A protein and the small-molecule ligand that binds it are described below.
Small molecule (SMILES): CC(=O)N[C@H]1[C@H](OC[C@H]2O[C@@H](O[C@H]3[C@H](O)[C@@H](O)[C@H](O)O[C@@H]3CO)[C@H](O)[C@@H](O[C@@H]3O[C@H](CO)[C@@H](O)[C@H](O)[C@H]3NC(C)=O)[C@H]2O)O[C@H](CO)[C@@H](O)[C@@H]1O

Binding-site contacts:
Ligand atom O7 contacts residue TRP199 of chain 2.C at 3.8 Å.
Ligand atom O3 contacts residue ASP203 of chain 2.C at 2.5 Å (salt-bridge).
Ligand atom O3 contacts residue GLY201 of chain 2.C at 3.0 Å (h-bond).
Ligand atom O4 contacts residue TRP199 of chain 2.C at 3.9 Å.
Ligand atom C2 contacts residue ARG244 of chain 2.C at 3.8 Å.
Ligand atom C8 contacts residue GLY201 of chain 2.C at 3.6 Å.
Ligand atom C2 contacts residue TYR171 of chain 2.C at 3.9 Å (hydrophobic).
Ligand atom O4 contacts residue ARG244 of chain 2.C at 3.1 Å (salt-bridge).
Ligand atom C4 contacts residue GOL1 of chain 2.LA at 3.6 Å.
Ligand atom N2 contacts residue TYR171 of chain 2.C at 3.9 Å.
Ligand atom O7 contacts residue GLY201 of chain 2.C at 3.9 Å.
Ligand atom C3 contacts residue ASP204 of chain 2.C at 3.9 Å.
Ligand atom O4 contacts residue GOL1 of chain 2.LA at 3.0 Å.
Ligand atom C3 contacts residue ASP203 of chain 2.C at 3.4 Å.
Ligand atom C7 contacts residue ASP204 of chain 2.C at 3.3 Å.
Ligand atom O3 contacts residue GOL1 of chain 2.LA at 3.2 Å.
Ligand atom C7 contacts residue GLY201 of chain 2.C at 3.6 Å.
Ligand atom O6 contacts residue PHE165 of chain 2.C at 3.5 Å.
Ligand atom O5 contacts residue TRP199 of chain 2.C at 3.7 Å.
Ligand atom O3 contacts residue TRP199 of chain 2.C at 3.9 Å.
Ligand atom O5 contacts residue PHE245 of chain 2.C at 3.5 Å.
Ligand atom O1 contacts residue LYS164 of chain 2.C at 3.4 Å (salt-bridge).
Ligand atom C1 contacts residue TYR171 of chain 2.C at 3.5 Å (hydrophobic).
Ligand atom O2 contacts residue LYS164 of chain 2.C at 3.0 Å (salt-bridge).
Ligand atom O4 contacts residue TRP199 of chain 2.C at 3.9 Å.
Ligand atom C4 contacts residue ASP203 of chain 2.C at 3.6 Å.
Ligand atom O6 contacts residue TRP199 of chain 2.C at 3.8 Å.
Ligand atom O4 contacts residue TYR174 of chain 2.C at 3.4 Å.
Ligand atom O4 contacts residue ASP203 of chain 2.C at 2.6 Å (salt-bridge).
Ligand atom O2 contacts residue PHE165 of chain 2.C at 3.7 Å.
Ligand atom C7 contacts residue ARG244 of chain 2.C at 3.9 Å.
Ligand atom C2 contacts residue ASP204 of chain 2.C at 3.8 Å.
Ligand atom O7 contacts residue ARG244 of chain 2.C at 2.9 Å (salt-bridge).
Ligand atom O3 contacts residue ARG244 of chain 2.C at 3.1 Å (salt-bridge).
Ligand atom C6 contacts residue PHE165 of chain 2.C at 3.5 Å (hydrophobic).
Ligand atom C8 contacts residue ASP204 of chain 2.C at 3.1 Å.
Ligand atom N2 contacts residue ASP204 of chain 2.C at 2.6 Å (salt-bridge).
Ligand atom N2 contacts residue GLY201 of chain 2.C at 3.7 Å.
Ligand atom O3 contacts residue GLY200 of chain 2.C at 3.7 Å.
Ligand atom C3 contacts residue TYR171 of chain 2.C at 3.8 Å (hydrophobic).

Sequence of chain 2.C:
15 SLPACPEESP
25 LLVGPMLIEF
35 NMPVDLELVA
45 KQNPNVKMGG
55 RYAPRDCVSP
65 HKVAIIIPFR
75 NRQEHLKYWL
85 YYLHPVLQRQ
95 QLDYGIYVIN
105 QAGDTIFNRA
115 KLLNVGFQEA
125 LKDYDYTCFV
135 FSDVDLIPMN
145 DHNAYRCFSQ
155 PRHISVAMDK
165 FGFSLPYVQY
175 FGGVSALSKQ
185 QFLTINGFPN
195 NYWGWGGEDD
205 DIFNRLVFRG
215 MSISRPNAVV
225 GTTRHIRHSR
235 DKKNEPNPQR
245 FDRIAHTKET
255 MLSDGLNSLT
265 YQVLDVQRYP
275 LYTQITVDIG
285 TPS